Sequence of chain 1.D:
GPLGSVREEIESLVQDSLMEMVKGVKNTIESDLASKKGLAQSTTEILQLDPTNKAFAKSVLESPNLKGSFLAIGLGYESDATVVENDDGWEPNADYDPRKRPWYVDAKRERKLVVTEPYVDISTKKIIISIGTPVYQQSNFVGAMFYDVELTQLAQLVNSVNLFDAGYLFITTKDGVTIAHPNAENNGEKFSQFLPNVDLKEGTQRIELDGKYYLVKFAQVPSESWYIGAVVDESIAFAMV

Binding-site contacts:
Ligand atom NE contacts residue PHE146 of chain 1.D at 3.8 Å.
Ligand atom N contacts residue TYR119 of chain 1.D at 3.0 Å (h-bond).
Ligand atom CA contacts residue TYR119 of chain 1.D at 3.2 Å (hydrophobic).
Ligand atom CG contacts residue TYR96 of chain 1.D at 3.3 Å (hydrophobic).
Ligand atom CZ contacts residue ASP148 of chain 1.D at 3.8 Å.
Ligand atom C contacts residue TYR96 of chain 1.D at 3.2 Å (hydrophobic).
Ligand atom NE contacts residue TRP90 of chain 1.D at 3.7 Å.
Ligand atom C contacts residue TYR119 of chain 1.D at 3.8 Å (hydrophobic).
Ligand atom O contacts residue TYR119 of chain 1.D at 3.6 Å.
Ligand atom O contacts residue ILE122 of chain 1.D at 3.8 Å.
Ligand atom N contacts residue ILE128 of chain 1.D at 3.7 Å.
Ligand atom CZ contacts residue SER123 of chain 1.D at 4.0 Å.
Ligand atom NH1 contacts residue ALA72 of chain 1.D at 3.2 Å.
Ligand atom N contacts residue ASP148 of chain 1.D at 3.4 Å (salt-bridge).
Ligand atom NH1 contacts residue ASP121 of chain 1.D at 3.7 Å.
Ligand atom CB contacts residue TYR96 of chain 1.D at 3.5 Å (hydrophobic).
Ligand atom NH1 contacts residue ASP148 of chain 1.D at 3.7 Å.
Ligand atom NH2 contacts residue ASP121 of chain 1.D at 2.7 Å (salt-bridge).
Ligand atom OXT contacts residue TRP103 of chain 1.D at 2.4 Å (h-bond).
Ligand atom CB contacts residue ASP148 of chain 1.D at 3.6 Å.
Ligand atom NE contacts residue ASP148 of chain 1.D at 4.0 Å.
Ligand atom NH1 contacts residue ASP87 of chain 1.D at 3.2 Å (salt-bridge).
Ligand atom OXT contacts residue TYR96 of chain 1.D at 2.7 Å (h-bond).
Ligand atom C contacts residue ARG101 of chain 1.D at 3.4 Å.
Ligand atom C contacts residue TRP103 of chain 1.D at 3.2 Å (hydrophobic).
Ligand atom O contacts residue TYR96 of chain 1.D at 3.7 Å.
Ligand atom CA contacts residue TYR96 of chain 1.D at 4.0 Å (hydrophobic).
Ligand atom OXT contacts residue ARG101 of chain 1.D at 2.9 Å (salt-bridge).
Ligand atom CD contacts residue TRP90 of chain 1.D at 3.5 Å (hydrophobic).
Ligand atom CB contacts residue PHE146 of chain 1.D at 3.8 Å (hydrophobic).
Ligand atom CA contacts residue ASP121 of chain 1.D at 3.9 Å.
Ligand atom CG contacts residue ASP121 of chain 1.D at 3.3 Å.
Ligand atom NH2 contacts residue SER123 of chain 1.D at 3.1 Å.
Ligand atom CA contacts residue ASP148 of chain 1.D at 3.9 Å.
Ligand atom O contacts residue ARG101 of chain 1.D at 2.6 Å (salt-bridge).
Ligand atom CZ contacts residue ASP121 of chain 1.D at 3.5 Å.
Ligand atom CA contacts residue TRP103 of chain 1.D at 3.5 Å (hydrophobic).
Ligand atom N contacts residue ASP121 of chain 1.D at 2.9 Å (salt-bridge).
Ligand atom CD contacts residue TYR96 of chain 1.D at 3.7 Å (hydrophobic).
Ligand atom CB contacts residue ASP121 of chain 1.D at 3.9 Å.

This small molecule binds to this protein.
Small molecule (SMILES): NC(=[NH2+])NCCC[C@H](N)C(=O)O